Sequence of chain 50.A:
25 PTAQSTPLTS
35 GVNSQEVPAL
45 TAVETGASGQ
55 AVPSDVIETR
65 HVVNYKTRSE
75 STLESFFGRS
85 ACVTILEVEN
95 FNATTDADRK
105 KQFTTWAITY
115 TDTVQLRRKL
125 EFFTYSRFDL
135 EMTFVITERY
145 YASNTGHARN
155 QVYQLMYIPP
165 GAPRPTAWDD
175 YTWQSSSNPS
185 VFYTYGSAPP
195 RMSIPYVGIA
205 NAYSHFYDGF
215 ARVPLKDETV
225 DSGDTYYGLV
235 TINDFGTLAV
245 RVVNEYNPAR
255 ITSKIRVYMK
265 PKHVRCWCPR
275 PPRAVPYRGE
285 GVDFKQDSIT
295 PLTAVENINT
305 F

Sequence of chain 49.A:
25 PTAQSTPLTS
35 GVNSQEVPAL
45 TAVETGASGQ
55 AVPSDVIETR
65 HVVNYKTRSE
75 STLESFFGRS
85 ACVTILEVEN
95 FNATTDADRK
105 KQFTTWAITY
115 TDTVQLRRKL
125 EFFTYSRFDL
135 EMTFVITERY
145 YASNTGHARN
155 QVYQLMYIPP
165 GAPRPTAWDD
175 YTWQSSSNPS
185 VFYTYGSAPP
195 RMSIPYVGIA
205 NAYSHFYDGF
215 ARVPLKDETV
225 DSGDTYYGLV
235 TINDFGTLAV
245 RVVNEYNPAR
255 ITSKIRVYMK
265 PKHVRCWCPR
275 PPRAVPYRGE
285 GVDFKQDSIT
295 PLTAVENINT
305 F

The small molecule below binds the protein below.
Small molecule (SMILES): CC(=O)N[C@H]1[C@H]([C@H](O)[C@H](O)CO)O[C@@](O)(C(=O)O)C[C@@H]1O

Binding-site contacts:
Ligand atom O4 contacts residue TYR145 of chain 50.A at 4.2 Å.
Ligand atom C4 contacts residue TYR145 of chain 50.A at 3.6 Å (hydrophobic).
Ligand atom C6 contacts residue TYR145 of chain 50.A at 3.4 Å (hydrophobic).
Ligand atom C1 contacts residue SER147 of chain 50.A at 3.6 Å.
Ligand atom O1B contacts residue PRO252 of chain 49.A at 3.4 Å.
Ligand atom C1 contacts residue PRO252 of chain 49.A at 4.1 Å (hydrophobic).
Ligand atom C11 contacts residue ARG143 of chain 50.A at 3.9 Å.
Ligand atom C3 contacts residue PRO252 of chain 49.A at 4.4 Å (hydrophobic).
Ligand atom O1A contacts residue SER147 of chain 50.A at 3.1 Å (h-bond).
Ligand atom C11 contacts residue TYR145 of chain 50.A at 3.7 Å (hydrophobic).
Ligand atom O8 contacts residue TYR145 of chain 50.A at 4.2 Å.
Ligand atom C10 contacts residue TYR250 of chain 49.A at 2.8 Å (hydrophobic).
Ligand atom N5 contacts residue TYR250 of chain 49.A at 3.8 Å.
Ligand atom O1B contacts residue SER147 of chain 50.A at 2.7 Å (h-bond).
Ligand atom O1B contacts residue ALA146 of chain 50.A at 4.3 Å.
Ligand atom C11 contacts residue TYR250 of chain 49.A at 3.0 Å (hydrophobic).
Ligand atom O4 contacts residue PRO252 of chain 49.A at 4.0 Å.
Ligand atom C4 contacts residue PRO252 of chain 49.A at 4.3 Å (hydrophobic).
Ligand atom C4 contacts residue TYR250 of chain 49.A at 4.2 Å (hydrophobic).
Ligand atom C9 contacts residue ALA146 of chain 50.A at 4.4 Å (hydrophobic).
Ligand atom C10 contacts residue TYR145 of chain 50.A at 3.6 Å (hydrophobic).
Ligand atom O1A contacts residue ALA146 of chain 50.A at 3.2 Å.
Ligand atom N5 contacts residue TYR145 of chain 50.A at 2.6 Å (h-bond).
Ligand atom C1 contacts residue ALA146 of chain 50.A at 4.0 Å (hydrophobic).
Ligand atom C8 contacts residue TYR145 of chain 50.A at 4.2 Å (hydrophobic).
Ligand atom O10 contacts residue ASN96 of chain 49.A at 4.2 Å.
Ligand atom O10 contacts residue TYR250 of chain 49.A at 2.2 Å (h-bond).
Ligand atom C5 contacts residue TYR250 of chain 49.A at 4.3 Å (hydrophobic).
Ligand atom C8 contacts residue ALA146 of chain 50.A at 4.4 Å (hydrophobic).
Ligand atom C5 contacts residue TYR145 of chain 50.A at 3.3 Å (hydrophobic).
Ligand atom C6 contacts residue ALA146 of chain 50.A at 4.3 Å (hydrophobic).
Ligand atom C7 contacts residue TYR145 of chain 50.A at 3.9 Å (hydrophobic).
Ligand atom O9 contacts residue ALA146 of chain 50.A at 3.3 Å.
Ligand atom O4 contacts residue ASN251 of chain 49.A at 4.3 Å.
Ligand atom O4 contacts residue TYR250 of chain 49.A at 3.0 Å.